This small molecule binds to this protein.
Small molecule (SMILES): O=C(O)[C@@H](O)C[C@H](O)[C@H](O)CO

Binding-site contacts:
Ligand atom C1 contacts residue THR43 of chain 2.B at 3.6 Å.
Ligand atom C3 contacts residue GLY178 of chain 2.B at 3.8 Å.
Ligand atom O5 contacts residue KPI154 of chain 2.B at 2.8 Å (h-bond).
Ligand atom O1 contacts residue THR43 of chain 2.B at 2.4 Å (h-bond).
Ligand atom C3 contacts residue THR43 of chain 2.B at 4.2 Å.
Ligand atom O1 contacts residue PRO6 of chain 2.B at 3.7 Å.
Ligand atom C1 contacts residue THR42 of chain 2.B at 3.9 Å.
Ligand atom C6 contacts residue KPI154 of chain 2.B at 4.2 Å.
Ligand atom C2 contacts residue KPI154 of chain 2.B at 0.3 Å.
Ligand atom C5 contacts residue KPI154 of chain 2.B at 3.0 Å.
Ligand atom O2 contacts residue GLY41 of chain 2.B at 3.5 Å.
Ligand atom C2 contacts residue PRO6 of chain 2.B at 4.3 Å (hydrophobic).
Ligand atom O5 contacts residue THR43 of chain 2.B at 3.1 Å (h-bond).
Ligand atom O2 contacts residue THR42 of chain 2.B at 3.2 Å (h-bond).
Ligand atom C3 contacts residue CYS156 of chain 2.B at 4.3 Å (hydrophobic).
Ligand atom O2 contacts residue PRO6 of chain 2.B at 3.7 Å.
Ligand atom C4 contacts residue GLY178 of chain 2.B at 3.8 Å.
Ligand atom C3 contacts residue KPI154 of chain 2.B at 0.5 Å.
Ligand atom O4 contacts residue CYS156 of chain 2.B at 2.4 Å (h-bond).
Ligand atom C1 contacts residue KPI154 of chain 2.B at 0.2 Å.
Ligand atom C3 contacts residue PRO6 of chain 2.B at 4.3 Å (hydrophobic).
Ligand atom O5 contacts residue ALA197 of chain 2.B at 3.9 Å.
Ligand atom O4 contacts residue TYR129 of chain 2.B at 4.1 Å.
Ligand atom O4 contacts residue KPI154 of chain 2.B at 2.4 Å.
Ligand atom C1 contacts residue TYR129 of chain 2.B at 2.9 Å (hydrophobic).
Ligand atom C2 contacts residue CYS156 of chain 2.B at 4.0 Å (hydrophobic).
Ligand atom O2 contacts residue KPI154 of chain 2.B at 0.1 Å (h-bond).
Ligand atom O4 contacts residue GLY178 of chain 2.B at 4.4 Å.
Ligand atom C1 contacts residue PRO6 of chain 2.B at 3.6 Å (hydrophobic).
Ligand atom O1 contacts residue THR42 of chain 2.B at 3.5 Å.
Ligand atom O1 contacts residue KPI154 of chain 2.B at 0.2 Å (h-bond).
Ligand atom C5 contacts residue THR43 of chain 2.B at 4.2 Å.
Ligand atom O2 contacts residue PHE38 of chain 2.B at 4.1 Å.
Ligand atom C2 contacts residue TYR129 of chain 2.B at 3.3 Å (hydrophobic).
Ligand atom C3 contacts residue VAL195 of chain 2.B at 3.8 Å (hydrophobic).
Ligand atom O2 contacts residue THR43 of chain 2.B at 4.0 Å.
Ligand atom C4 contacts residue KPI154 of chain 2.B at 1.8 Å.
Ligand atom O1 contacts residue TYR129 of chain 2.B at 3.7 Å.
Ligand atom O2 contacts residue TYR129 of chain 2.B at 2.4 Å (h-bond).
Ligand atom C4 contacts residue CYS156 of chain 2.B at 3.6 Å (hydrophobic).

Sequence of chain 2.B:
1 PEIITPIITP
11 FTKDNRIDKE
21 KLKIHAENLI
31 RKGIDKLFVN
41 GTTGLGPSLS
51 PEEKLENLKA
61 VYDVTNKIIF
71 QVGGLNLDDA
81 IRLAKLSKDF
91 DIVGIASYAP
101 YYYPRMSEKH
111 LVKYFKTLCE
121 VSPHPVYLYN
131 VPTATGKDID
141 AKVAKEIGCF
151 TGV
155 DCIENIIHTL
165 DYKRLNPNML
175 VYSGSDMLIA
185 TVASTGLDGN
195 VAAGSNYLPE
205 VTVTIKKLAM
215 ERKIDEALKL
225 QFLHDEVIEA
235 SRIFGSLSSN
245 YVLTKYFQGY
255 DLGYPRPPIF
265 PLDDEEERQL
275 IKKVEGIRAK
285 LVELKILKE